This protein binds this small molecule.
Small molecule (SMILES): CC(=O)N[C@@H]1[C@@H](O)[C@H](O)[C@@H](CO)O[C@H]1O

Binding-site contacts:
Ligand atom O6 contacts residue ASN53 of chain 2.B at 3.3 Å (h-bond).
Ligand atom O6 contacts residue GLU34 of chain 2.B at 3.9 Å.
Ligand atom C5 contacts residue GLU34 of chain 2.B at 4.0 Å.
Ligand atom O7 contacts residue ASN53 of chain 2.B at 4.3 Å.
Ligand atom C6 contacts residue GLU34 of chain 2.B at 4.5 Å.
Ligand atom C1 contacts residue ASN53 of chain 2.B at 1.4 Å.
Ligand atom C5 contacts residue ASN53 of chain 2.B at 3.6 Å.
Ligand atom C8 contacts residue GLU34 of chain 2.B at 4.2 Å.
Ligand atom C2 contacts residue ASN36 of chain 2.B at 4.4 Å.
Ligand atom O5 contacts residue GLU34 of chain 2.B at 3.7 Å.
Ligand atom C7 contacts residue ASN36 of chain 2.B at 4.3 Å.
Ligand atom O5 contacts residue ASN53 of chain 2.B at 2.3 Å (h-bond).
Ligand atom C7 contacts residue ASN53 of chain 2.B at 3.8 Å.
Ligand atom O3 contacts residue GLU34 of chain 2.B at 4.5 Å.
Ligand atom C3 contacts residue ASN53 of chain 2.B at 3.8 Å.
Ligand atom C1 contacts residue GLU34 of chain 2.B at 3.7 Å.
Ligand atom C6 contacts residue ASN53 of chain 2.B at 4.1 Å.
Ligand atom O5 contacts residue ASN36 of chain 2.B at 4.2 Å.
Ligand atom C7 contacts residue GLU34 of chain 2.B at 3.7 Å.
Ligand atom O7 contacts residue GLU34 of chain 2.B at 2.7 Å (salt-bridge).
Ligand atom C4 contacts residue ASN53 of chain 2.B at 4.3 Å.
Ligand atom N2 contacts residue ASN36 of chain 2.B at 4.2 Å.
Ligand atom O4 contacts residue GLU34 of chain 2.B at 4.1 Å.
Ligand atom N2 contacts residue ASN53 of chain 2.B at 2.9 Å (h-bond).
Ligand atom C2 contacts residue ASN53 of chain 2.B at 2.5 Å.
Ligand atom C4 contacts residue GLU34 of chain 2.B at 4.3 Å.
Ligand atom C1 contacts residue ASN36 of chain 2.B at 3.3 Å.
Ligand atom C3 contacts residue GLU34 of chain 2.B at 3.7 Å.

Sequence of chain 2.B:
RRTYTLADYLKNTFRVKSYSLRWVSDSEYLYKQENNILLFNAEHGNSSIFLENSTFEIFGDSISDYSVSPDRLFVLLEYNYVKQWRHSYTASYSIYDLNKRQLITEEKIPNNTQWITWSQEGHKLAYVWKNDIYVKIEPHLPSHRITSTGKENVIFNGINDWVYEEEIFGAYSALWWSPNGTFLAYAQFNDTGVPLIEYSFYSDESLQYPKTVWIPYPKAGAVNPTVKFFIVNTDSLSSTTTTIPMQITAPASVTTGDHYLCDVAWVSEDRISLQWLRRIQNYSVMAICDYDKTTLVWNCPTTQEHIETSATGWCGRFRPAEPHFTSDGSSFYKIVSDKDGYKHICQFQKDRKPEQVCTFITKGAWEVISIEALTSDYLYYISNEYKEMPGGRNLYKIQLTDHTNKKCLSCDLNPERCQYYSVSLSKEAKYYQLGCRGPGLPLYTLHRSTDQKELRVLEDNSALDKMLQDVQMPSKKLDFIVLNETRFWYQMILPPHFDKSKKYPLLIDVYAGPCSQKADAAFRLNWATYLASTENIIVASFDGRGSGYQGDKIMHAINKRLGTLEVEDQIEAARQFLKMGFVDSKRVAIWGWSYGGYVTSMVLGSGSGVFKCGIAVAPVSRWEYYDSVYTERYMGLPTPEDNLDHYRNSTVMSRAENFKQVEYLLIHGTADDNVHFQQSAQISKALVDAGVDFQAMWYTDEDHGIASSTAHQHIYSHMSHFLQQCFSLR